Binding-site contacts:
Ligand atom C5 contacts residue ASN12 of chain 2.H at 4.1 Å.
Ligand atom C1 contacts residue ASN12 of chain 2.H at 2.2 Å.
Ligand atom O5 contacts residue ASN12 of chain 2.H at 2.7 Å (h-bond).
Ligand atom N2 contacts residue ASN12 of chain 2.H at 3.8 Å.
Ligand atom O7 contacts residue ASN12 of chain 2.H at 3.7 Å.
Ligand atom C7 contacts residue ASN12 of chain 2.H at 3.9 Å.
Ligand atom C2 contacts residue ASN12 of chain 2.H at 3.2 Å.

Sequence of chain 2.H:
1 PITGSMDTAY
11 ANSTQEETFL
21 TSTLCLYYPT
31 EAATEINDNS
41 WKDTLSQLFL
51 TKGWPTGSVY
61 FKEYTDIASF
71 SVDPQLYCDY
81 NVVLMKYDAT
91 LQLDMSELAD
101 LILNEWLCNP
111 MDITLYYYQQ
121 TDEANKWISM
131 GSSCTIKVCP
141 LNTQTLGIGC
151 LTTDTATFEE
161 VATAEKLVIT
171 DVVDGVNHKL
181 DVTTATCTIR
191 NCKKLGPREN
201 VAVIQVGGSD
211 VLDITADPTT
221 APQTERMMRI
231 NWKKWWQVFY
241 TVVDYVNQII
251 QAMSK

A protein and the small-molecule ligand that binds it are described below.
Small molecule (SMILES): CC(=O)N[C@H]1[C@H](O[C@H]2[C@H](O)[C@@H](NC(C)=O)CO[C@@H]2CO)O[C@H](CO)[C@@H](O)[C@@H]1O